Sequence of chain 1.A:
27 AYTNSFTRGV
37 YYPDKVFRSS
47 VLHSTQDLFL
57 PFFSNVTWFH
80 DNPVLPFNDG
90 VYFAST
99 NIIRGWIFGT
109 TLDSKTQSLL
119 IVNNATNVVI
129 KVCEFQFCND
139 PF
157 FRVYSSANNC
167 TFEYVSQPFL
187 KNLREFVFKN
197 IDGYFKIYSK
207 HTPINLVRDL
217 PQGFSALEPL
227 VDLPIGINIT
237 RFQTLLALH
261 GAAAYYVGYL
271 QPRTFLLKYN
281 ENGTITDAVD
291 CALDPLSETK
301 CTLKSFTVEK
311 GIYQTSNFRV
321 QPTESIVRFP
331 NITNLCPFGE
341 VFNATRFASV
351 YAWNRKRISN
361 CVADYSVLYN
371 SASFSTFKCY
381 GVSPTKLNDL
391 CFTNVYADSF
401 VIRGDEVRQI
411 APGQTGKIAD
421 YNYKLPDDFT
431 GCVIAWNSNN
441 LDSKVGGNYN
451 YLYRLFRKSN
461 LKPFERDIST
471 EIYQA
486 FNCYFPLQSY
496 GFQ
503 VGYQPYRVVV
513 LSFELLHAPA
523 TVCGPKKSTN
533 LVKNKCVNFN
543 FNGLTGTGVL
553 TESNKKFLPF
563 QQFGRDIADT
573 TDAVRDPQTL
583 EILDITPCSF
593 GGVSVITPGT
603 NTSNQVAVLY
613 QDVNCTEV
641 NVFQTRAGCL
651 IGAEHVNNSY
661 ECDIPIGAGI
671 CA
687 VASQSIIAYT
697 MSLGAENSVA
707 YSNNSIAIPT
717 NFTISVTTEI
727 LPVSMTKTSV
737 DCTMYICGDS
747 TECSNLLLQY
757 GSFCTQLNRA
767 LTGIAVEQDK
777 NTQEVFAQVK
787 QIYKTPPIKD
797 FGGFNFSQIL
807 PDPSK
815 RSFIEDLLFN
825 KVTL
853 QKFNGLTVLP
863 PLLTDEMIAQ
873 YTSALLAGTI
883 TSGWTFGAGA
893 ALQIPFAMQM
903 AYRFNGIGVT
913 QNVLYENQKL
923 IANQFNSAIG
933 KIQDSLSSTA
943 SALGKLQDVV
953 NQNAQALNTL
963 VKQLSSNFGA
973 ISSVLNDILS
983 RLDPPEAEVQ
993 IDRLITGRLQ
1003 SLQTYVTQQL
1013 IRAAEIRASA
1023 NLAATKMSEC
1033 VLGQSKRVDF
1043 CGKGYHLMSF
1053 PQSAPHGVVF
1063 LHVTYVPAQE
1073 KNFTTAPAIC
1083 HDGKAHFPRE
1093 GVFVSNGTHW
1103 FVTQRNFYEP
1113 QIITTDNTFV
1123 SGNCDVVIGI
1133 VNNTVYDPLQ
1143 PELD

This small molecule binds to this protein.
Small molecule (SMILES): CC(=O)N[C@@H]1[C@@H](O)[C@H](O)[C@@H](CO)O[C@H]1O

Binding-site contacts:
Ligand atom C1 contacts residue THR236 of chain 1.A at 4.0 Å.
Ligand atom C3 contacts residue ASN234 of chain 1.A at 3.8 Å.
Ligand atom C5 contacts residue ASN234 of chain 1.A at 3.7 Å.
Ligand atom O7 contacts residue ASN234 of chain 1.A at 2.5 Å (h-bond).
Ligand atom C8 contacts residue ASN234 of chain 1.A at 4.3 Å.
Ligand atom C6 contacts residue THR108 of chain 1.A at 3.6 Å.
Ligand atom C1 contacts residue THR108 of chain 1.A at 4.2 Å.
Ligand atom O6 contacts residue THR236 of chain 1.A at 4.3 Å.
Ligand atom O5 contacts residue THR108 of chain 1.A at 3.1 Å.
Ligand atom N2 contacts residue ASN234 of chain 1.A at 2.9 Å (h-bond).
Ligand atom C6 contacts residue THR236 of chain 1.A at 3.5 Å.
Ligand atom C5 contacts residue THR108 of chain 1.A at 4.0 Å.
Ligand atom C1 contacts residue ASN234 of chain 1.A at 1.4 Å.
Ligand atom C5 contacts residue THR236 of chain 1.A at 3.8 Å.
Ligand atom O5 contacts residue ASN234 of chain 1.A at 2.4 Å (h-bond).
Ligand atom O6 contacts residue THR108 of chain 1.A at 3.2 Å.
Ligand atom C4 contacts residue ASN234 of chain 1.A at 4.2 Å.
Ligand atom C7 contacts residue ASN234 of chain 1.A at 3.0 Å.
Ligand atom C2 contacts residue ASN234 of chain 1.A at 2.4 Å.
Ligand atom O5 contacts residue THR236 of chain 1.A at 3.6 Å.